Sequence of chain 1.A:
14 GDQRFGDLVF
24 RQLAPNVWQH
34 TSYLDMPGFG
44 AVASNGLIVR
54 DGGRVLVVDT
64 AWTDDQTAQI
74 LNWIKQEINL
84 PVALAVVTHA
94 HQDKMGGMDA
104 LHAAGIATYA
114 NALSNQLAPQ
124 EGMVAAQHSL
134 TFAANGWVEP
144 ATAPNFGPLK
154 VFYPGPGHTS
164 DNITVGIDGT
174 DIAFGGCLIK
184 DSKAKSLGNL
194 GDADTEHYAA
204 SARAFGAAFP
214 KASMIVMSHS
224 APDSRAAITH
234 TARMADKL

Binding-site contacts:
Ligand atom S1 contacts residue CYS180 of chain 1.A at 3.8 Å.
Ligand atom C7 contacts residue TRP65 of chain 1.A at 4.2 Å (hydrophobic).
Ligand atom C7 contacts residue ASP96 of chain 1.A at 4.0 Å.
Ligand atom C1 contacts residue HIS222 of chain 1.A at 3.6 Å.
Ligand atom C5 contacts residue VAL45 of chain 1.A at 4.3 Å (hydrophobic).
Ligand atom S1 contacts residue ZN1 of chain 1.C at 2.3 Å.
Ligand atom S1 contacts residue HIS94 of chain 1.A at 3.6 Å.
Ligand atom C10 contacts residue ASN192 of chain 1.A at 4.0 Å.
Ligand atom C7 contacts residue HIS222 of chain 1.A at 4.5 Å.
Ligand atom C7 contacts residue ZN1 of chain 1.B at 3.8 Å.
Ligand atom N1 contacts residue MET39 of chain 1.A at 3.6 Å.
Ligand atom O2 contacts residue LYS183 of chain 1.A at 4.4 Å.
Ligand atom C6 contacts residue ASN192 of chain 1.A at 4.2 Å.
Ligand atom O3 contacts residue LEU190 of chain 1.A at 4.0 Å.
Ligand atom S1 contacts residue HIS92 of chain 1.A at 4.1 Å.
Ligand atom C10 contacts residue GLY191 of chain 1.A at 3.6 Å.
Ligand atom O2 contacts residue LEU190 of chain 1.A at 4.3 Å.
Ligand atom S1 contacts residue HIS161 of chain 1.A at 3.3 Å (h-bond).
Ligand atom C3 contacts residue MET39 of chain 1.A at 3.9 Å (hydrophobic).
Ligand atom N1 contacts residue ASN192 of chain 1.A at 4.2 Å.
Ligand atom C2 contacts residue MET39 of chain 1.A at 3.5 Å (hydrophobic).
Ligand atom C9 contacts residue MET39 of chain 1.A at 3.9 Å (hydrophobic).
Ligand atom C1 contacts residue VAL45 of chain 1.A at 3.8 Å (hydrophobic).
Ligand atom S1 contacts residue HIS222 of chain 1.A at 3.8 Å.
Ligand atom C2 contacts residue HIS222 of chain 1.A at 3.7 Å.
Ligand atom C4 contacts residue ASN192 of chain 1.A at 4.3 Å.
Ligand atom C8 contacts residue ZN1 of chain 1.C at 3.2 Å.
Ligand atom O2 contacts residue GLY191 of chain 1.A at 3.6 Å.
Ligand atom O3 contacts residue ASN192 of chain 1.A at 3.3 Å (h-bond).
Ligand atom C2 contacts residue VAL45 of chain 1.A at 3.8 Å (hydrophobic).
Ligand atom C8 contacts residue ZN1 of chain 1.B at 3.3 Å.
Ligand atom C6 contacts residue MET39 of chain 1.A at 4.1 Å (hydrophobic).
Ligand atom O3 contacts residue GLY191 of chain 1.A at 3.3 Å.
Ligand atom S1 contacts residue ZN1 of chain 1.B at 2.3 Å.
Ligand atom C9 contacts residue TRP65 of chain 1.A at 3.6 Å (hydrophobic).
Ligand atom O1 contacts residue ASN192 of chain 1.A at 3.5 Å (h-bond).
Ligand atom C8 contacts residue ASP96 of chain 1.A at 3.3 Å.
Ligand atom C3 contacts residue ASN192 of chain 1.A at 3.2 Å.
Ligand atom C8 contacts residue HIS94 of chain 1.A at 3.5 Å.
Ligand atom S1 contacts residue ASP96 of chain 1.A at 3.6 Å.

A small-molecule ligand and the protein it binds are described below.
Small molecule (SMILES): C[C@H](CS)C(=O)N1CCC[C@H](C(=O)O)C1